Binding-site contacts:
Ligand atom C3 contacts residue LEU167 of chain 1.A at 3.6 Å (hydrophobic).
Ligand atom CL contacts residue TYR54 of chain 1.A at 3.6 Å.
Ligand atom C20 contacts residue ASN142 of chain 1.A at 3.6 Å.
Ligand atom C15 contacts residue PHE140 of chain 1.A at 3.4 Å (hydrophobic).
Ligand atom CL contacts residue MET49 of chain 1.A at 2.8 Å.
Ligand atom CL contacts residue ASP187 of chain 1.A at 3.1 Å.
Ligand atom N1 contacts residue SER144 of chain 1.A at 3.6 Å (h-bond).
Ligand atom C2 contacts residue PRO168 of chain 1.A at 3.6 Å (hydrophobic).
Ligand atom C1 contacts residue PRO168 of chain 1.A at 3.7 Å (hydrophobic).
Ligand atom O2 contacts residue MET165 of chain 1.A at 3.5 Å.
Ligand atom C17 contacts residue ASN142 of chain 1.A at 3.5 Å.
Ligand atom C3 contacts residue GLN192 of chain 1.A at 3.5 Å.
Ligand atom C14 contacts residue HIS163 of chain 1.A at 3.2 Å.
Ligand atom C17 contacts residue LEU141 of chain 1.A at 3.6 Å (hydrophobic).
Ligand atom C15 contacts residue GLU166 of chain 1.A at 3.6 Å.
Ligand atom C7 contacts residue ARG188 of chain 1.A at 3.6 Å.
Ligand atom O1 contacts residue GLN189 of chain 1.A at 3.5 Å.
Ligand atom C contacts residue PRO168 of chain 1.A at 3.6 Å (hydrophobic).
Ligand atom N1 contacts residue HIS163 of chain 1.A at 2.8 Å (h-bond).
Ligand atom C4 contacts residue ARG188 of chain 1.A at 3.6 Å.
Ligand atom C2 contacts residue THR190 of chain 1.A at 3.4 Å.
Ligand atom N1 contacts residue PHE140 of chain 1.A at 3.6 Å.
Ligand atom N contacts residue HIS164 of chain 1.A at 3.7 Å.
Ligand atom C16 contacts residue LEU141 of chain 1.A at 3.5 Å (hydrophobic).
Ligand atom CL contacts residue ARG188 of chain 1.A at 3.4 Å.
Ligand atom C17 contacts residue GLU166 of chain 1.A at 3.6 Å.
Ligand atom C4 contacts residue MET165 of chain 1.A at 3.7 Å (hydrophobic).
Ligand atom C10 contacts residue MET165 of chain 1.A at 3.7 Å (hydrophobic).
Ligand atom C15 contacts residue LEU141 of chain 1.A at 3.7 Å (hydrophobic).
Ligand atom O2 contacts residue GLU166 of chain 1.A at 3.1 Å (salt-bridge).
Ligand atom C1 contacts residue THR190 of chain 1.A at 3.3 Å.
Ligand atom C18 contacts residue ASN142 of chain 1.A at 3.7 Å.
Ligand atom N2 contacts residue GLN189 of chain 1.A at 3.5 Å.
Ligand atom C5 contacts residue ARG188 of chain 1.A at 3.7 Å.
Ligand atom O contacts residue PRO168 of chain 1.A at 3.3 Å.
Ligand atom C5 contacts residue GLN189 of chain 1.A at 3.6 Å.
Ligand atom C7 contacts residue GLN189 of chain 1.A at 3.7 Å.
Ligand atom C16 contacts residue ASN142 of chain 1.A at 3.6 Å.
Ligand atom O contacts residue THR190 of chain 1.A at 3.0 Å (h-bond).
Ligand atom C12 contacts residue CYS145 of chain 1.A at 3.5 Å (hydrophobic).

Sequence of chain 1.A:
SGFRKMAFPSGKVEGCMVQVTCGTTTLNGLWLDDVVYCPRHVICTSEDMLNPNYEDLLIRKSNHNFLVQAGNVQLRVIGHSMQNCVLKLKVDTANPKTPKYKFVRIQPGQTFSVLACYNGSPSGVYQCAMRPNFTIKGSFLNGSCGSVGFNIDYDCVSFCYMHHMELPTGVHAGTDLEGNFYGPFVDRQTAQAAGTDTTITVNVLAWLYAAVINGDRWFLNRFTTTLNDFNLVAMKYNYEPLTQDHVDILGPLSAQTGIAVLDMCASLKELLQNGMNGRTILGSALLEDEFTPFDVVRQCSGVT

Sequence of chain 2.A:
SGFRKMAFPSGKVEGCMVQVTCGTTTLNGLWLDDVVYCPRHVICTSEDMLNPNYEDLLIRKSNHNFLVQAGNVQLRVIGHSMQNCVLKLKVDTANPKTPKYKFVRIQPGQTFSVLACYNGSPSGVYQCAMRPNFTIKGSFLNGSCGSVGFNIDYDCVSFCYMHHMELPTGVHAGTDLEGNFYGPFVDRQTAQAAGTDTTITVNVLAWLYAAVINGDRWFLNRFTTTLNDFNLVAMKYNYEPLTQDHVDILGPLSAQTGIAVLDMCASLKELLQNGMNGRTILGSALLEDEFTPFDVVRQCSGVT

The protein below binds the small molecule below.
Small molecule (SMILES): COc1cccc(Oc2cc(Cl)cc(NC(=O)Cc3cncc4ccccc34)c2)n1